The small molecule below binds the protein below.
Small molecule (SMILES): Nc1ccn([C@H]2C[C@H](O[P](=O)(O)OC[C@H]3O[C@@H](n4cnc5c(=O)nc(N)[nH]c54)C[C@@H]3O)[C@@H](CO[P](=O)(O)O[C@H]3C[C@H](n4ccc(N)nc4=O)O[C@@H]3CO[P](=O)(O)O[C@H]3C[C@H](n4cnc5c(=O)nc(N)[nH]c54)O[C@@H]3COP(=O)(O)O)O2)c(=O)n1

Binding-site contacts:
Ligand atom O3' contacts residue ILE64 of chain 1.O at 3.7 Å.
Ligand atom OP2 contacts residue ARG67 of chain 1.O at 3.7 Å.
Ligand atom C1' contacts residue ARG34 of chain 1.O at 3.9 Å.
Ligand atom O5' contacts residue TYR38 of chain 1.O at 3.1 Å (h-bond).
Ligand atom N1 contacts residue TRP33 of chain 1.O at 3.5 Å (h-bond).
Ligand atom OP1 contacts residue ILE64 of chain 1.O at 3.8 Å.
Ligand atom OP1 contacts residue GLY65 of chain 1.O at 3.0 Å (h-bond).
Ligand atom P contacts residue GLY63 of chain 1.O at 3.8 Å.
Ligand atom OP1 contacts residue LYS71 of chain 1.O at 3.7 Å.
Ligand atom C4' contacts residue TYR38 of chain 1.O at 3.9 Å (hydrophobic).
Ligand atom O4' contacts residue ARG34 of chain 1.O at 3.6 Å.
Ligand atom C5' contacts residue GLY63 of chain 1.O at 3.2 Å.
Ligand atom C4 contacts residue TRP33 of chain 1.O at 3.3 Å (hydrophobic).
Ligand atom OP1 contacts residue PRO62 of chain 1.O at 3.5 Å.
Ligand atom OP2 contacts residue ARG67 of chain 1.O at 3.1 Å (salt-bridge).
Ligand atom C1' contacts residue GLY37 of chain 1.O at 3.9 Å.
Ligand atom OP1 contacts residue MET68 of chain 1.O at 3.0 Å (h-bond).
Ligand atom N3 contacts residue GLY37 of chain 1.O at 3.2 Å.
Ligand atom O6 contacts residue TRP33 of chain 1.O at 3.4 Å.
Ligand atom O3' contacts residue MET68 of chain 1.O at 3.7 Å.
Ligand atom C5 contacts residue TRP33 of chain 1.O at 3.6 Å (hydrophobic).
Ligand atom P contacts residue TYR38 of chain 1.O at 3.3 Å.
Ligand atom OP1 contacts residue ARG67 of chain 1.O at 3.9 Å.
Ligand atom O4' contacts residue TYR38 of chain 1.O at 3.7 Å.
Ligand atom C4' contacts residue GLY63 of chain 1.O at 3.2 Å.
Ligand atom OP1 contacts residue TYR26 of chain 1.O at 3.0 Å (h-bond).
Ligand atom N3 contacts residue TRP33 of chain 1.O at 3.2 Å (h-bond).
Ligand atom O3' contacts residue GLY63 of chain 1.O at 3.4 Å.
Ligand atom C2 contacts residue TRP33 of chain 1.O at 3.2 Å (hydrophobic).
Ligand atom P contacts residue LYS71 of chain 1.O at 3.7 Å.
Ligand atom OP3 contacts residue LYS71 of chain 1.O at 2.7 Å (salt-bridge).
Ligand atom C6 contacts residue TRP33 of chain 1.O at 3.6 Å (hydrophobic).
Ligand atom N2 contacts residue TRP33 of chain 1.O at 3.8 Å.
Ligand atom N9 contacts residue ARG34 of chain 1.O at 3.8 Å.
Ligand atom OP3 contacts residue ARG67 of chain 1.O at 3.1 Å (salt-bridge).
Ligand atom C8 contacts residue ARG34 of chain 1.O at 3.8 Å.
Ligand atom P contacts residue ARG67 of chain 1.O at 3.8 Å.
Ligand atom OP2 contacts residue ARG34 of chain 1.O at 3.3 Å (salt-bridge).
Ligand atom OP1 contacts residue TYR38 of chain 1.O at 2.5 Å (h-bond).
Ligand atom OP1 contacts residue GLY63 of chain 1.O at 2.8 Å (h-bond).

Sequence of chain 1.O:
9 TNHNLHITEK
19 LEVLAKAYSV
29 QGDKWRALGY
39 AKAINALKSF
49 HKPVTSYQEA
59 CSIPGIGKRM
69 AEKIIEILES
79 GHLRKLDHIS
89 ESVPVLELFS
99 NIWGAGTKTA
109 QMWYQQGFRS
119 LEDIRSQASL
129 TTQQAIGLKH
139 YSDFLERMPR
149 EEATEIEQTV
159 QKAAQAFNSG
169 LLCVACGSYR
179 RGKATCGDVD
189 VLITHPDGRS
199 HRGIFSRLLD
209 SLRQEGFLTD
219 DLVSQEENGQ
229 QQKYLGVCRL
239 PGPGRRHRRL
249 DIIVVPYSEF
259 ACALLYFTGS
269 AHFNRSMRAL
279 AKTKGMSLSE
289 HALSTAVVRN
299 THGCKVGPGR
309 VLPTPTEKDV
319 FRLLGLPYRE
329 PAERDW